Sequence of chain 44.L:
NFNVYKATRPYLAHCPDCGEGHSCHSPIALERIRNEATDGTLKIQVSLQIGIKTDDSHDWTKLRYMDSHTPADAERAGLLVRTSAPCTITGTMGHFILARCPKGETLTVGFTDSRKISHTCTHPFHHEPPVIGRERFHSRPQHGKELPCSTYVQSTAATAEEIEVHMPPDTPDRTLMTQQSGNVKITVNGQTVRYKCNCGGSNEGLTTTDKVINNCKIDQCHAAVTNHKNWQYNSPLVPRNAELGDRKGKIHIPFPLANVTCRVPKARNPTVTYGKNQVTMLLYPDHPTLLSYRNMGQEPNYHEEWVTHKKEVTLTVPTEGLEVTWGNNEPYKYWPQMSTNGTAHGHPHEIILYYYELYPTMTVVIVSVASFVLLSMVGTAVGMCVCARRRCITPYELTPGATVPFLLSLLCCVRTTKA

The small molecule below binds the protein below.
Small molecule (SMILES): CC(=O)N[C@@H]1[C@@H](O)[C@H](O)[C@@H](CO)O[C@H]1O

Binding-site contacts:
Ligand atom C5 contacts residue ASN259 of chain 44.L at 3.7 Å.
Ligand atom O5 contacts residue ASN259 of chain 44.L at 2.3 Å (h-bond).
Ligand atom O7 contacts residue THR116 of chain 44.K at 3.9 Å.
Ligand atom O6 contacts residue ASN259 of chain 44.L at 4.2 Å.
Ligand atom O7 contacts residue LYS181 of chain 44.K at 4.3 Å.
Ligand atom C8 contacts residue LYS181 of chain 44.K at 4.3 Å.
Ligand atom C4 contacts residue ASN259 of chain 44.L at 4.2 Å.
Ligand atom C2 contacts residue ASN259 of chain 44.L at 2.4 Å.
Ligand atom O7 contacts residue ASN259 of chain 44.L at 2.9 Å (h-bond).
Ligand atom C1 contacts residue ASN259 of chain 44.L at 1.4 Å.
Ligand atom C3 contacts residue ASN259 of chain 44.L at 3.8 Å.
Ligand atom N2 contacts residue ASN259 of chain 44.L at 2.9 Å (h-bond).
Ligand atom C7 contacts residue ASN259 of chain 44.L at 3.1 Å.
Ligand atom C8 contacts residue ASN259 of chain 44.L at 4.4 Å.

Sequence of chain 44.K:
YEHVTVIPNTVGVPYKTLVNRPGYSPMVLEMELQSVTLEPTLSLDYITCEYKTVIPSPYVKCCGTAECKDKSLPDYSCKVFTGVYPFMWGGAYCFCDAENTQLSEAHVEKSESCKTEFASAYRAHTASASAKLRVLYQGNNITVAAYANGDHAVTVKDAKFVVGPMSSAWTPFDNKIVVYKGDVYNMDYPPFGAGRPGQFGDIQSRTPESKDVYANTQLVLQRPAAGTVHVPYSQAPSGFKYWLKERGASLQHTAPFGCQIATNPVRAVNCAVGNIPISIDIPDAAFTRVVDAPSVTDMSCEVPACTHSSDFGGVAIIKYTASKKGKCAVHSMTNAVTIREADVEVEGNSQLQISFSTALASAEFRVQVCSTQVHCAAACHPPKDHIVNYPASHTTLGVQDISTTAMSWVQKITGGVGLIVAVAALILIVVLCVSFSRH